Sequence of chain 1.M:
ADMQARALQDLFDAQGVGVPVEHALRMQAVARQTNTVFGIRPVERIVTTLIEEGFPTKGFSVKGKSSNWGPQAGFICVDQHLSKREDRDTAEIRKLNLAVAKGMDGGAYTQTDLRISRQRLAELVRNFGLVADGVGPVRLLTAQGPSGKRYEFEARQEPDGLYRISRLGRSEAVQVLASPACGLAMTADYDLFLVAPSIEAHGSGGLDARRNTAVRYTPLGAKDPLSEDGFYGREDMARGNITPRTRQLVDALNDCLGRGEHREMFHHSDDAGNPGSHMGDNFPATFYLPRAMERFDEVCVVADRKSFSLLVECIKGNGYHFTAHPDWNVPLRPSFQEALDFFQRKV

This protein binds this small molecule.
Small molecule (SMILES): Nc1nc2c(ncn2[C@@H]2O[C@H](CO[P](=O)(O)O[P](=O)(O)OP(=O)(O)O)C[C@H]2O)c(=O)[nH]1

Binding-site contacts:
Ligand atom O3A contacts residue LYS476 of chain 1.M at 3.9 Å.
Ligand atom O6 contacts residue PRO693 of chain 1.M at 3.2 Å.
Ligand atom O1A contacts residue LYS483 of chain 1.M at 4.0 Å.
Ligand atom O2G contacts residue SER484 of chain 1.M at 3.5 Å (h-bond).
Ligand atom O1G contacts residue SER484 of chain 1.M at 3.8 Å.
Ligand atom C2 contacts residue SER687 of chain 1.M at 3.1 Å.
Ligand atom N1 contacts residue SER687 of chain 1.M at 3.3 Å (h-bond).
Ligand atom C6 contacts residue PHE478 of chain 1.M at 3.9 Å (hydrophobic).
Ligand atom O6 contacts residue GLU653 of chain 1.M at 2.5 Å (salt-bridge).
Ligand atom C2 contacts residue ASN692 of chain 1.M at 3.6 Å.
Ligand atom C6 contacts residue ASN692 of chain 1.M at 3.5 Å.
Ligand atom O2' contacts residue MG1 of chain 1.JA at 3.5 Å.
Ligand atom O2A contacts residue LYS476 of chain 1.M at 2.4 Å (salt-bridge).
Ligand atom O2G contacts residue LYS483 of chain 1.M at 4.1 Å.
Ligand atom N3 contacts residue PHE478 of chain 1.M at 3.4 Å.
Ligand atom C6 contacts residue GLU653 of chain 1.M at 3.7 Å.
Ligand atom PA contacts residue LYS476 of chain 1.M at 3.6 Å.
Ligand atom N1 contacts residue ASN692 of chain 1.M at 3.7 Å.
Ligand atom N3 contacts residue ASN692 of chain 1.M at 3.9 Å.
Ligand atom O2A contacts residue GLY482 of chain 1.M at 4.0 Å.
Ligand atom PB contacts residue LYS476 of chain 1.M at 3.8 Å.
Ligand atom C5 contacts residue PHE478 of chain 1.M at 3.6 Å (hydrophobic).
Ligand atom O2' contacts residue PHE478 of chain 1.M at 3.6 Å (h-bond).
Ligand atom C4 contacts residue PHE478 of chain 1.M at 3.3 Å (hydrophobic).
Ligand atom N9 contacts residue PHE478 of chain 1.M at 3.9 Å.
Ligand atom C3' contacts residue MG1 of chain 1.JA at 3.8 Å.
Ligand atom N2 contacts residue HIS686 of chain 1.M at 3.7 Å.
Ligand atom C6 contacts residue PRO693 of chain 1.M at 3.8 Å (hydrophobic).
Ligand atom C4 contacts residue ASN692 of chain 1.M at 3.7 Å.
Ligand atom O2B contacts residue LYS476 of chain 1.M at 2.6 Å (salt-bridge).
Ligand atom C5 contacts residue ASN692 of chain 1.M at 3.5 Å.
Ligand atom N1 contacts residue PHE478 of chain 1.M at 3.9 Å.
Ligand atom N7 contacts residue PHE478 of chain 1.M at 4.1 Å.
Ligand atom C2 contacts residue PHE478 of chain 1.M at 3.6 Å (hydrophobic).
Ligand atom O2' contacts residue HIS686 of chain 1.M at 3.9 Å.
Ligand atom C3' contacts residue ASP609 of chain 1.M at 4.0 Å.
Ligand atom N2 contacts residue ASN692 of chain 1.M at 3.8 Å.
Ligand atom O3A contacts residue ARG459 of chain 1.M at 3.6 Å (salt-bridge).
Ligand atom N2 contacts residue SER687 of chain 1.M at 2.1 Å (h-bond).
Ligand atom N7 contacts residue ASN692 of chain 1.M at 4.0 Å.